Sequence of chain 2.E:
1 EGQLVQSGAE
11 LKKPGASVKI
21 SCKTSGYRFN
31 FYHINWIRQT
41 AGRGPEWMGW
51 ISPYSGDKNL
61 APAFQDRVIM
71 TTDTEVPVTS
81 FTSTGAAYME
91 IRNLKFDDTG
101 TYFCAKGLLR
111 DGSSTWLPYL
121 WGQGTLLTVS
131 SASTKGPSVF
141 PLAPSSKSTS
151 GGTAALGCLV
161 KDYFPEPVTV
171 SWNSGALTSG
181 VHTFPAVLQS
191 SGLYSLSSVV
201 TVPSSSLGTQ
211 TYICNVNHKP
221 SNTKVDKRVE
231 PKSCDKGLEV

A small-molecule ligand and the protein it binds are described below.
Small molecule (SMILES): CC(=O)N[C@H]1[C@H](O[C@H]2[C@H](O)[C@@H](NC(C)=O)CO[C@@H]2CO)O[C@H](CO)[C@@H](O)[C@@H]1O

Binding-site contacts:
Ligand atom O7 contacts residue VAL78 of chain 2.E at 4.1 Å.
Ligand atom O7 contacts residue SER244 of chain 2.A at 4.0 Å.
Ligand atom C8 contacts residue SER244 of chain 2.A at 3.0 Å.
Ligand atom O7 contacts residue ILE247 of chain 2.A at 3.1 Å.
Ligand atom N2 contacts residue THR206 of chain 2.A at 4.2 Å.
Ligand atom C1 contacts residue ASN204 of chain 2.A at 1.4 Å.
Ligand atom C4 contacts residue ASN204 of chain 2.A at 4.2 Å.
Ligand atom C8 contacts residue ASN204 of chain 2.A at 4.5 Å.
Ligand atom C7 contacts residue ILE247 of chain 2.A at 4.2 Å (hydrophobic).
Ligand atom C3 contacts residue ASN204 of chain 2.A at 3.7 Å.
Ligand atom O5 contacts residue ASN204 of chain 2.A at 2.4 Å (h-bond).
Ligand atom C7 contacts residue ASN204 of chain 2.A at 3.4 Å.
Ligand atom C3 contacts residue THR206 of chain 2.A at 4.4 Å.
Ligand atom O7 contacts residue ASN204 of chain 2.A at 3.6 Å.
Ligand atom C5 contacts residue ASN204 of chain 2.A at 3.7 Å.
Ligand atom C8 contacts residue GLU245 of chain 2.A at 4.2 Å.
Ligand atom C1 contacts residue THR206 of chain 2.A at 4.5 Å.
Ligand atom N2 contacts residue GLY205 of chain 2.A at 4.4 Å.
Ligand atom C8 contacts residue VAL78 of chain 2.E at 4.5 Å (hydrophobic).
Ligand atom N2 contacts residue ASN204 of chain 2.A at 2.8 Å (h-bond).
Ligand atom C7 contacts residue SER244 of chain 2.A at 4.3 Å.
Ligand atom C8 contacts residue PRO77 of chain 2.E at 3.7 Å (hydrophobic).
Ligand atom C2 contacts residue ASN204 of chain 2.A at 2.4 Å.

Sequence of chain 2.A:
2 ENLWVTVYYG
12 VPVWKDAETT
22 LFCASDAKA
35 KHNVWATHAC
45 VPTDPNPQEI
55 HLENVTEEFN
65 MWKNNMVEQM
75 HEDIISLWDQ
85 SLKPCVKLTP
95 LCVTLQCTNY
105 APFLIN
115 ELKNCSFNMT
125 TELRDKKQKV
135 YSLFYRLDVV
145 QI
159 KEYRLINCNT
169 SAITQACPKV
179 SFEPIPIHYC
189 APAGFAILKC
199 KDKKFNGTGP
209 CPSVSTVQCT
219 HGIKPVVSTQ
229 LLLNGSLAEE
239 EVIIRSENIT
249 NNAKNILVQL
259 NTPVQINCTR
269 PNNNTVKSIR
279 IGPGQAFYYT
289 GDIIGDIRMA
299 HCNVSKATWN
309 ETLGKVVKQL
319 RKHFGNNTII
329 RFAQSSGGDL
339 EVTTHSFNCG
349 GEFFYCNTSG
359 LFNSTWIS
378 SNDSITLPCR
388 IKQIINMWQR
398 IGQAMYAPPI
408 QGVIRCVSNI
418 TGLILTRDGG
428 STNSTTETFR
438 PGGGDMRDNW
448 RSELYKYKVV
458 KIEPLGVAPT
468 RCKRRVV